A small-molecule ligand and the protein it binds are described below.
Small molecule (SMILES): COC(=O)c1ccc(O)cc1

Sequence of chain 2.D:
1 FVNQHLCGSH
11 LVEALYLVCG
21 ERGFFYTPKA

Sequence of chain 2.B:
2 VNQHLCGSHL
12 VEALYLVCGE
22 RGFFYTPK

Sequence of chain 1.A:
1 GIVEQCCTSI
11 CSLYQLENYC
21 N

Binding-site contacts:
Ligand atom C4 contacts residue HIS5 of chain 2.B at 4.2 Å.
Ligand atom O4 contacts residue SER9 of chain 1.A at 3.8 Å.
Ligand atom C3 contacts residue CYS6 of chain 1.A at 3.4 Å (hydrophobic).
Ligand atom C4 contacts residue LEU11 of chain 1.B at 3.9 Å (hydrophobic).
Ligand atom O4 contacts residue CYS6 of chain 1.A at 2.5 Å (h-bond).
Ligand atom O2 contacts residue TYR16 of chain 2.D at 4.2 Å.
Ligand atom O1 contacts residue HIS10 of chain 1.B at 3.5 Å.
Ligand atom CM contacts residue LEU17 of chain 2.D at 4.3 Å (hydrophobic).
Ligand atom C6 contacts residue ALA14 of chain 1.B at 4.3 Å (hydrophobic).
Ligand atom C4 contacts residue CYS6 of chain 1.A at 3.4 Å (hydrophobic).
Ligand atom C2 contacts residue LEU11 of chain 1.B at 4.1 Å (hydrophobic).
Ligand atom O2 contacts residue LEU17 of chain 2.D at 4.0 Å.
Ligand atom C6 contacts residue CYS11 of chain 1.A at 4.5 Å (hydrophobic).
Ligand atom O1 contacts residue SER9 of chain 2.B at 3.9 Å.
Ligand atom CM contacts residue TYR16 of chain 2.D at 4.5 Å (hydrophobic).
Ligand atom C2 contacts residue LEU6 of chain 2.B at 3.9 Å (hydrophobic).
Ligand atom O4 contacts residue LEU11 of chain 1.B at 4.1 Å.
Ligand atom C6 contacts residue HIS5 of chain 2.B at 4.1 Å.
Ligand atom CM contacts residue GLU13 of chain 2.D at 3.5 Å.
Ligand atom O4 contacts residue ILE10 of chain 1.A at 3.9 Å.
Ligand atom C5 contacts residue LEU16 of chain 1.A at 4.3 Å (hydrophobic).
Ligand atom C2 contacts residue HIS10 of chain 1.B at 4.1 Å.
Ligand atom C3 contacts residue LEU6 of chain 2.B at 4.0 Å (hydrophobic).
Ligand atom C3 contacts residue HIS5 of chain 2.B at 4.4 Å.
Ligand atom C4 contacts residue CYS11 of chain 1.A at 4.0 Å (hydrophobic).
Ligand atom C5 contacts residue LEU17 of chain 2.D at 4.4 Å (hydrophobic).
Ligand atom C5 contacts residue CYS11 of chain 1.A at 3.6 Å (hydrophobic).
Ligand atom C contacts residue HIS10 of chain 1.B at 4.3 Å.
Ligand atom C1 contacts residue ALA14 of chain 1.B at 4.3 Å (hydrophobic).
Ligand atom O4 contacts residue CYS11 of chain 1.A at 3.1 Å (h-bond).
Ligand atom C2 contacts residue HIS5 of chain 2.B at 4.4 Å.
Ligand atom O2 contacts residue ALA14 of chain 1.B at 4.3 Å.
Ligand atom C5 contacts residue HIS5 of chain 2.B at 4.2 Å.
Ligand atom C3 contacts residue LEU11 of chain 1.B at 3.5 Å (hydrophobic).
Ligand atom C contacts residue ALA14 of chain 1.B at 4.3 Å (hydrophobic).
Ligand atom C6 contacts residue LEU17 of chain 2.D at 3.8 Å (hydrophobic).
Ligand atom C1 contacts residue HIS5 of chain 2.B at 4.3 Å.

Sequence of chain 1.B:
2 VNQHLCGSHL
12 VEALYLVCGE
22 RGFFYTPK